Sequence of chain 1.C:
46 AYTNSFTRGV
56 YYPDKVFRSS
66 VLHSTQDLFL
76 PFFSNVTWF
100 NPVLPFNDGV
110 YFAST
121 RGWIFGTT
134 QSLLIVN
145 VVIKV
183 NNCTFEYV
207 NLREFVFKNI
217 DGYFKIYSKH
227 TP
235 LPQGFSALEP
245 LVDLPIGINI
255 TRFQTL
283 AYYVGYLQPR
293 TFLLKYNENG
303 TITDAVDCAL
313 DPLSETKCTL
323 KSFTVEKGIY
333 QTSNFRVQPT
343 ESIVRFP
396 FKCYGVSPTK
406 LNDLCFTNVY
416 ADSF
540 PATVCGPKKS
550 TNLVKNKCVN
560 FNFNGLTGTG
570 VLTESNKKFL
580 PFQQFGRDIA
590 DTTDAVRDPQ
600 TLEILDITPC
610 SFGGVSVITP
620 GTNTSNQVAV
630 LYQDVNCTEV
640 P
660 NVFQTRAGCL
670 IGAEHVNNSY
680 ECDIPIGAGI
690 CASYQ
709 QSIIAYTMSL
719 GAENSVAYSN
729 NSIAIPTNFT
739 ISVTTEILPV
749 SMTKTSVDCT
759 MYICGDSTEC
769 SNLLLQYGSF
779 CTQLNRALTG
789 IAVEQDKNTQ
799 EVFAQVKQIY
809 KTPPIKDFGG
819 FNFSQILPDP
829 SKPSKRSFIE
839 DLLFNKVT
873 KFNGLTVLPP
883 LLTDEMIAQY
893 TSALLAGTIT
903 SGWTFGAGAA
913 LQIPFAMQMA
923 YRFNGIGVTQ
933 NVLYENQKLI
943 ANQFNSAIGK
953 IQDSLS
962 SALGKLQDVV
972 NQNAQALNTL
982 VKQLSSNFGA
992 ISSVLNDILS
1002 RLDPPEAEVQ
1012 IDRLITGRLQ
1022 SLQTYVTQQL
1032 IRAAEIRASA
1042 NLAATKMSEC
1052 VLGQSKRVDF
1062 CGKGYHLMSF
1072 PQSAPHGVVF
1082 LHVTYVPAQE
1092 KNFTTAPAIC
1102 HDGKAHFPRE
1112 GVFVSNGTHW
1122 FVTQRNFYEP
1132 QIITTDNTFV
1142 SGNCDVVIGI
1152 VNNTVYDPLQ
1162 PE

Binding-site contacts:
Ligand atom C4 contacts residue ASN301 of chain 1.C at 4.3 Å.
Ligand atom O5 contacts residue GLU300 of chain 1.C at 4.4 Å.
Ligand atom C8 contacts residue ASN301 of chain 1.C at 3.9 Å.
Ligand atom C5 contacts residue ASN301 of chain 1.C at 3.7 Å.
Ligand atom C1 contacts residue ASN301 of chain 1.C at 1.4 Å.
Ligand atom C3 contacts residue ASN301 of chain 1.C at 3.8 Å.
Ligand atom O7 contacts residue ASN301 of chain 1.C at 4.4 Å.
Ligand atom O5 contacts residue ASN301 of chain 1.C at 2.5 Å (h-bond).
Ligand atom C1 contacts residue GLU300 of chain 1.C at 4.4 Å.
Ligand atom N2 contacts residue ASN301 of chain 1.C at 2.9 Å (h-bond).
Ligand atom C2 contacts residue ASN301 of chain 1.C at 2.5 Å.
Ligand atom C5 contacts residue GLU300 of chain 1.C at 4.2 Å.
Ligand atom C7 contacts residue ASN301 of chain 1.C at 3.6 Å.
Ligand atom O7 contacts residue ASN299 of chain 1.C at 4.4 Å.

A protein and the small-molecule ligand that binds it are described below.
Small molecule (SMILES): CC(=O)N[C@@H]1[C@@H](O)[C@H](O)[C@@H](CO)O[C@H]1O